Binding-site contacts:
Ligand atom OAG contacts residue PHE425 of chain 1.A at 3.0 Å.
Ligand atom CAM contacts residue GLN483 of chain 1.A at 3.5 Å.
Ligand atom CAV contacts residue ILE482 of chain 1.A at 3.4 Å (hydrophobic).
Ligand atom CAQ contacts residue VAL459 of chain 1.A at 3.6 Å (hydrophobic).
Ligand atom CAX contacts residue THR479 of chain 1.A at 3.7 Å.
Ligand atom CAB contacts residue PHE456 of chain 1.A at 3.7 Å (hydrophobic).
Ligand atom CAO contacts residue ALA561 of chain 1.B at 3.8 Å (hydrophobic).
Ligand atom CAB contacts residue THR558 of chain 1.B at 3.8 Å.
Ligand atom CAL contacts residue GLN483 of chain 1.A at 3.0 Å.
Ligand atom CAQ contacts residue ILE565 of chain 1.B at 3.2 Å (hydrophobic).
Ligand atom CAD contacts residue ILE486 of chain 1.A at 3.2 Å (hydrophobic).
Ligand atom CAP contacts residue VAL459 of chain 1.A at 3.2 Å (hydrophobic).
Ligand atom CAM contacts residue PHE425 of chain 1.A at 3.5 Å (hydrophobic).
Ligand atom CAJ contacts residue PHE456 of chain 1.A at 3.8 Å (hydrophobic).
Ligand atom CAY contacts residue PHE425 of chain 1.A at 3.4 Å (hydrophobic).
Ligand atom OAF contacts residue ARG470 of chain 1.A at 2.8 Å (salt-bridge).
Ligand atom CAK contacts residue CYS463 of chain 1.A at 3.5 Å (hydrophobic).
Ligand atom CBC contacts residue PHE425 of chain 1.A at 3.9 Å (hydrophobic).
Ligand atom CBE contacts residue LEU460 of chain 1.A at 3.8 Å (hydrophobic).
Ligand atom CAL contacts residue THR479 of chain 1.A at 3.2 Å.
Ligand atom OAF contacts residue PHE425 of chain 1.A at 3.6 Å.
Ligand atom OAH contacts residue ILE480 of chain 1.A at 3.4 Å (h-bond).
Ligand atom CAC contacts residue LEU460 of chain 1.A at 3.6 Å (hydrophobic).
Ligand atom OAH contacts residue GLN596 of chain 1.A at 3.8 Å.
Ligand atom CAN contacts residue PHE456 of chain 1.A at 3.5 Å (hydrophobic).
Ligand atom CBF contacts residue LEU428 of chain 1.A at 3.8 Å (hydrophobic).
Ligand atom CAY contacts residue THR479 of chain 1.A at 3.9 Å.
Ligand atom CAA contacts residue VAL459 of chain 1.A at 3.8 Å (hydrophobic).
Ligand atom CAX contacts residue GLN483 of chain 1.A at 3.9 Å.
Ligand atom CAA contacts residue SER455 of chain 1.A at 3.2 Å.
Ligand atom CAX contacts residue GLN596 of chain 1.A at 3.5 Å.
Ligand atom OAW contacts residue ILE482 of chain 1.A at 3.4 Å.
Ligand atom CAB contacts residue ILE557 of chain 1.B at 3.6 Å (hydrophobic).
Ligand atom CAA contacts residue THR558 of chain 1.B at 3.7 Å.
Ligand atom OAF contacts residue GLN596 of chain 1.A at 3.0 Å (h-bond).
Ligand atom OAG contacts residue THR479 of chain 1.A at 3.3 Å.
Ligand atom OAH contacts residue THR479 of chain 1.A at 3.2 Å.
Ligand atom CAL contacts residue ILE480 of chain 1.A at 3.9 Å (hydrophobic).
Ligand atom CAA contacts residue PHE456 of chain 1.A at 3.7 Å (hydrophobic).
Ligand atom CAN contacts residue VAL459 of chain 1.A at 3.8 Å (hydrophobic).

Sequence of chain 1.B:
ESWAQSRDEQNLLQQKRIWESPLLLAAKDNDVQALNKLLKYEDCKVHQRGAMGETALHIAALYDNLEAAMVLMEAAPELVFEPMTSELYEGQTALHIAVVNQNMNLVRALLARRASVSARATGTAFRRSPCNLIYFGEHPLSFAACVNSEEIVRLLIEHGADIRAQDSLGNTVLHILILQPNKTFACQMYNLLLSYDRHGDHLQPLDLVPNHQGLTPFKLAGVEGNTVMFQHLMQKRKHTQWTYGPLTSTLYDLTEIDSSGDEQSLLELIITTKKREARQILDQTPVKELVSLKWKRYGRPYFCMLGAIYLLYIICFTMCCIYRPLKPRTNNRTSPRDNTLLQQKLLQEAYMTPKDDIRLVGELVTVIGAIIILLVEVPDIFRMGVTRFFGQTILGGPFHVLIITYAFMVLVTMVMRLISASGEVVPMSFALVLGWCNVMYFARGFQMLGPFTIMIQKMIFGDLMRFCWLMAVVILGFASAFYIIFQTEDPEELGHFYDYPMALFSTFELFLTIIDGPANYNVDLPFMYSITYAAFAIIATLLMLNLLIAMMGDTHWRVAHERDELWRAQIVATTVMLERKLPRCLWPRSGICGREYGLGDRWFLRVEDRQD

The protein below binds the small molecule below.
Small molecule (SMILES): CC(C)CCC[C@@H](C)[C@H]1CC[C@H]2[C@@H]3CC=C4C[C@@H](OC(=O)CCC(=O)O)CC[C@]4(C)[C@H]3CC[C@]12C

Sequence of chain 1.A:
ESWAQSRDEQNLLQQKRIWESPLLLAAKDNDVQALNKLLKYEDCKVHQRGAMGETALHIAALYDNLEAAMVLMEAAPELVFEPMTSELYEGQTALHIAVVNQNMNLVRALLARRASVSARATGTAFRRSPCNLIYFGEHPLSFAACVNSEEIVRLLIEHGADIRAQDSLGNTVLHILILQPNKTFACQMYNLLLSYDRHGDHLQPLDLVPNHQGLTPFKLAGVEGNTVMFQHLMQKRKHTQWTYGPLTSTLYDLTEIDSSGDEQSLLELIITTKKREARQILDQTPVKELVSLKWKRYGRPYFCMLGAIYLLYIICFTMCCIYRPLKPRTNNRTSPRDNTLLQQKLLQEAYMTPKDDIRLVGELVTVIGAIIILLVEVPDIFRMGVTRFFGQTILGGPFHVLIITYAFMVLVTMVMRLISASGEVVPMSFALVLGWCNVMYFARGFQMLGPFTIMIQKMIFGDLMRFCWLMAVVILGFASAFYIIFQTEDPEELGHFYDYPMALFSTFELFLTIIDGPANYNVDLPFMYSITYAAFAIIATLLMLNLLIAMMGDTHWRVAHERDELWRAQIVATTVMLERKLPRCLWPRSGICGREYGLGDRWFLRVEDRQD